Binding-site contacts:
Ligand atom C4 contacts residue ASN36 of chain 1.D at 4.2 Å.
Ligand atom C7 contacts residue ASN36 of chain 1.D at 3.8 Å.
Ligand atom O5 contacts residue ASN36 of chain 1.D at 2.4 Å (h-bond).
Ligand atom C5 contacts residue ASN36 of chain 1.D at 3.7 Å.
Ligand atom C1 contacts residue ASN36 of chain 1.D at 1.4 Å.
Ligand atom N2 contacts residue ASN36 of chain 1.D at 2.9 Å (h-bond).
Ligand atom C8 contacts residue GLN323 of chain 1.D at 3.3 Å.
Ligand atom C1 contacts residue GLN323 of chain 1.D at 3.8 Å.
Ligand atom C2 contacts residue GLN323 of chain 1.D at 3.8 Å.
Ligand atom C3 contacts residue ASN36 of chain 1.D at 3.8 Å.
Ligand atom O5 contacts residue THR38 of chain 1.D at 4.0 Å.
Ligand atom O6 contacts residue GLU40 of chain 1.D at 3.7 Å.
Ligand atom C6 contacts residue GLU40 of chain 1.D at 3.8 Å.
Ligand atom C2 contacts residue ASN36 of chain 1.D at 2.5 Å.
Ligand atom C6 contacts residue THR38 of chain 1.D at 4.1 Å.
Ligand atom C7 contacts residue GLN323 of chain 1.D at 3.5 Å.
Ligand atom N2 contacts residue GLN323 of chain 1.D at 2.8 Å (h-bond).
Ligand atom O7 contacts residue ASN36 of chain 1.D at 4.2 Å.

Sequence of chain 1.D:
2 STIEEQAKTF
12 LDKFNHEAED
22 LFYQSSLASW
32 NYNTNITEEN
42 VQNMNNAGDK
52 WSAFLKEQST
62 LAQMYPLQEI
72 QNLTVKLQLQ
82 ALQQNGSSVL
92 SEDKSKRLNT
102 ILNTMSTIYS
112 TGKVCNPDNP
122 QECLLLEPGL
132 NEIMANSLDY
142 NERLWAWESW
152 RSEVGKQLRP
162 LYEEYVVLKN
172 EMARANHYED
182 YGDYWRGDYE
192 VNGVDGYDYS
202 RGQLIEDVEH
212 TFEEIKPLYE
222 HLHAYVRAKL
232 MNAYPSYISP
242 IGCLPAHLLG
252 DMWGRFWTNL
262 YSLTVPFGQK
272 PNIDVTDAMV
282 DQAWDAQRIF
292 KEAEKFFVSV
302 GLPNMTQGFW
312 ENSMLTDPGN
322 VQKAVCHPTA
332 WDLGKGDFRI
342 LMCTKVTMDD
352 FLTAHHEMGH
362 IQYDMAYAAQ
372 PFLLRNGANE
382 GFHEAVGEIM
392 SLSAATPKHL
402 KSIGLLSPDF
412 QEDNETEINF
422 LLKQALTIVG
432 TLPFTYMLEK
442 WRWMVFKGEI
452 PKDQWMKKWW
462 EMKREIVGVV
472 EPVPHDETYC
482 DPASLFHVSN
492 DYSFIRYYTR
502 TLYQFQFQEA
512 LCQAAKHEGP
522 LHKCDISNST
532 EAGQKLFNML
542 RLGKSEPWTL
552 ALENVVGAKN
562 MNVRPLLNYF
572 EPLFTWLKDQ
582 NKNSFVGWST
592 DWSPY

A protein and the small-molecule ligand that binds it are described below.
Small molecule (SMILES): CC(=O)N[C@@H]1[C@@H](O)[C@H](O)[C@@H](CO)O[C@H]1O